Sequence of chain 1.P:
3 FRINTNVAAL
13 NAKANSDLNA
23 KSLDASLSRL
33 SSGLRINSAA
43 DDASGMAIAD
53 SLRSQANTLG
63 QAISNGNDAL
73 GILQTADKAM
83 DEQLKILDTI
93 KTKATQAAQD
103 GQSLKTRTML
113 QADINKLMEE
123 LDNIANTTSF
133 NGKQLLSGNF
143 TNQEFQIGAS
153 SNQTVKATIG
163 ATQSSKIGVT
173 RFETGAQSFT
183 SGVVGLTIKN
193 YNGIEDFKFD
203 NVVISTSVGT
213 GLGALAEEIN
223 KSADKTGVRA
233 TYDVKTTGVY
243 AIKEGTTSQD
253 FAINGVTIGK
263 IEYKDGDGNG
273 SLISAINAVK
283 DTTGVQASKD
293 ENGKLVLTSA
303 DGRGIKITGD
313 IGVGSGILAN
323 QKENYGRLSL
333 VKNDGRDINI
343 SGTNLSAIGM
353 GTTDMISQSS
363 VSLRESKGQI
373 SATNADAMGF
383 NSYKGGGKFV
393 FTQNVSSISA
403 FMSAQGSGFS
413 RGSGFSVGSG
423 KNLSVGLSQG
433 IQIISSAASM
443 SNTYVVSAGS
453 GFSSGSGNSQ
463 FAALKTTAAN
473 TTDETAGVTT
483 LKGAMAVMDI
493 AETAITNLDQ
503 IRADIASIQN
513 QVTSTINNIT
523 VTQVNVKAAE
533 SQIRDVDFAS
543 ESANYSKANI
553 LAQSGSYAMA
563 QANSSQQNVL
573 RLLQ

A protein and the small-molecule ligand that binds it are described below.
Small molecule (SMILES): C[C@H](O)[C@H](N)[C@@H]1O[C@](O)(C(=O)O)C[C@H](O)[C@@H]1N

Binding-site contacts:
Ligand atom C7 contacts residue SER443 of chain 1.P at 4.0 Å.
Ligand atom C4 contacts residue ASN444 of chain 1.P at 3.3 Å.
Ligand atom C3 contacts residue ASN444 of chain 1.P at 3.9 Å.
Ligand atom O6 contacts residue SER443 of chain 1.P at 2.1 Å (h-bond).
Ligand atom C4 contacts residue SER443 of chain 1.P at 3.0 Å.
Ligand atom O6 contacts residue ASN444 of chain 1.P at 4.4 Å.
Ligand atom O1A contacts residue SER441 of chain 1.P at 3.6 Å.
Ligand atom O4 contacts residue SER443 of chain 1.P at 4.4 Å.
Ligand atom O1B contacts residue SER443 of chain 1.P at 3.3 Å.
Ligand atom C2 contacts residue SER443 of chain 1.P at 1.4 Å.
Ligand atom O1A contacts residue SER443 of chain 1.P at 3.2 Å.
Ligand atom C5 contacts residue SER443 of chain 1.P at 3.5 Å.
Ligand atom C5 contacts residue ASN444 of chain 1.P at 3.9 Å.
Ligand atom O1A contacts residue MET442 of chain 1.P at 3.8 Å.
Ligand atom C8 contacts residue SER443 of chain 1.P at 4.3 Å.
Ligand atom N5 contacts residue SER443 of chain 1.P at 4.3 Å.
Ligand atom O8 contacts residue SER443 of chain 1.P at 3.9 Å.
Ligand atom C3 contacts residue SER443 of chain 1.P at 2.5 Å.
Ligand atom C1 contacts residue SER443 of chain 1.P at 2.6 Å.
Ligand atom O4 contacts residue ASN444 of chain 1.P at 3.8 Å.
Ligand atom C2 contacts residue ASN444 of chain 1.P at 4.0 Å.
Ligand atom C6 contacts residue SER443 of chain 1.P at 2.7 Å.
Ligand atom C6 contacts residue ASN444 of chain 1.P at 3.8 Å.